Binding-site contacts:
Ligand atom O5 contacts residue ALA143 of chain 2.C at 3.7 Å.
Ligand atom C20 contacts residue PHE274 of chain 2.C at 3.5 Å (hydrophobic).
Ligand atom C13 contacts residue PRO270 of chain 2.C at 3.7 Å (hydrophobic).
Ligand atom C19 contacts residue PHE274 of chain 2.C at 3.7 Å (hydrophobic).
Ligand atom O3 contacts residue GLU271 of chain 2.C at 3.0 Å (salt-bridge).
Ligand atom C10 contacts residue ILE146 of chain 2.C at 3.5 Å (hydrophobic).
Ligand atom O5 contacts residue PHE128 of chain 2.C at 3.5 Å.
Ligand atom C22 contacts residue GLY142 of chain 2.C at 3.7 Å.
Ligand atom C9 contacts residue PHE274 of chain 2.C at 3.7 Å (hydrophobic).
Ligand atom C16 contacts residue PRO270 of chain 2.C at 3.6 Å (hydrophobic).
Ligand atom C15 contacts residue GLY142 of chain 2.C at 3.4 Å.
Ligand atom O2 contacts residue PHE128 of chain 2.C at 3.6 Å.
Ligand atom C22 contacts residue VAL132 of chain 2.C at 3.3 Å (hydrophobic).
Ligand atom C20 contacts residue TYR273 of chain 2.C at 3.0 Å (hydrophobic).
Ligand atom C4 contacts residue MET124 of chain 2.C at 3.6 Å (hydrophobic).
Ligand atom C14 contacts residue PRO270 of chain 2.C at 3.7 Å (hydrophobic).
Ligand atom C13 contacts residue ILE146 of chain 2.C at 3.6 Å (hydrophobic).
Ligand atom C16 contacts residue GLY142 of chain 2.C at 3.6 Å.
Ligand atom C20 contacts residue GLU271 of chain 2.C at 3.7 Å.
Ligand atom O4 contacts residue PHE274 of chain 2.C at 3.7 Å.
Ligand atom C21 contacts residue TYR131 of chain 2.C at 3.7 Å (hydrophobic).
Ligand atom C1 contacts residue LEU294 of chain 2.C at 3.5 Å (hydrophobic).
Ligand atom N3 contacts residue ILE146 of chain 2.C at 3.5 Å.
Ligand atom O3 contacts residue PRO270 of chain 2.C at 3.2 Å.
Ligand atom C14 contacts residue GLY142 of chain 2.C at 3.6 Å.
Ligand atom C22 contacts residue ALA143 of chain 2.C at 3.5 Å (hydrophobic).
Ligand atom C5 contacts residue ALA277 of chain 2.C at 3.6 Å (hydrophobic).
Ligand atom N3 contacts residue PRO270 of chain 2.C at 3.4 Å.
Ligand atom N1 contacts residue LEU294 of chain 2.C at 3.3 Å.
Ligand atom O3 contacts residue PHE274 of chain 2.C at 3.4 Å.
Ligand atom O4 contacts residue TYR131 of chain 2.C at 3.5 Å.
Ligand atom O5 contacts residue GLY142 of chain 2.C at 3.4 Å.
Ligand atom C11 contacts residue PHE274 of chain 2.C at 3.7 Å (hydrophobic).
Ligand atom C5 contacts residue MET124 of chain 2.C at 3.3 Å (hydrophobic).
Ligand atom C15 contacts residue PRO270 of chain 2.C at 3.7 Å (hydrophobic).
Ligand atom C21 contacts residue PHE128 of chain 2.C at 3.7 Å (hydrophobic).
Ligand atom O2 contacts residue ILE146 of chain 2.C at 3.4 Å.
Ligand atom C9 contacts residue PHE128 of chain 2.C at 3.7 Å (hydrophobic).
Ligand atom C3 contacts residue LEU294 of chain 2.C at 3.5 Å (hydrophobic).
Ligand atom C22 contacts residue PHE128 of chain 2.C at 3.3 Å (hydrophobic).

Sequence of chain 2.C:
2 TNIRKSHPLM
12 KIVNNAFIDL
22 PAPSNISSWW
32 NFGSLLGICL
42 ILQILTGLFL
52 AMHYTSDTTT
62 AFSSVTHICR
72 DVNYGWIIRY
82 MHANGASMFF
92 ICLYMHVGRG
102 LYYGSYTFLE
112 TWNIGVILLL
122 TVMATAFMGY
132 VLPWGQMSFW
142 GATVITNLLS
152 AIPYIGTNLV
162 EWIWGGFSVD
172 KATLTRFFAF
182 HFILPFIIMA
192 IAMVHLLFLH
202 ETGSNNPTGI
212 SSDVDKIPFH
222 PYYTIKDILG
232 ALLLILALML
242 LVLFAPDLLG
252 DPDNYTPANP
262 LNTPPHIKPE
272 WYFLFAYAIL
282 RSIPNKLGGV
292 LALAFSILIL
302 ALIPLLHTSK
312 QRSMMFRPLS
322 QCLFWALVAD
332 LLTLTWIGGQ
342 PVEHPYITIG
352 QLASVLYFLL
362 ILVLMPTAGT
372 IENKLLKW

The small molecule below binds the protein below.
Small molecule (SMILES): CO/C=C(/C(=O)OC)c1ccccc1Oc1cc(Oc2ccccc2C#N)ncn1